Sequence of chain 1.D:
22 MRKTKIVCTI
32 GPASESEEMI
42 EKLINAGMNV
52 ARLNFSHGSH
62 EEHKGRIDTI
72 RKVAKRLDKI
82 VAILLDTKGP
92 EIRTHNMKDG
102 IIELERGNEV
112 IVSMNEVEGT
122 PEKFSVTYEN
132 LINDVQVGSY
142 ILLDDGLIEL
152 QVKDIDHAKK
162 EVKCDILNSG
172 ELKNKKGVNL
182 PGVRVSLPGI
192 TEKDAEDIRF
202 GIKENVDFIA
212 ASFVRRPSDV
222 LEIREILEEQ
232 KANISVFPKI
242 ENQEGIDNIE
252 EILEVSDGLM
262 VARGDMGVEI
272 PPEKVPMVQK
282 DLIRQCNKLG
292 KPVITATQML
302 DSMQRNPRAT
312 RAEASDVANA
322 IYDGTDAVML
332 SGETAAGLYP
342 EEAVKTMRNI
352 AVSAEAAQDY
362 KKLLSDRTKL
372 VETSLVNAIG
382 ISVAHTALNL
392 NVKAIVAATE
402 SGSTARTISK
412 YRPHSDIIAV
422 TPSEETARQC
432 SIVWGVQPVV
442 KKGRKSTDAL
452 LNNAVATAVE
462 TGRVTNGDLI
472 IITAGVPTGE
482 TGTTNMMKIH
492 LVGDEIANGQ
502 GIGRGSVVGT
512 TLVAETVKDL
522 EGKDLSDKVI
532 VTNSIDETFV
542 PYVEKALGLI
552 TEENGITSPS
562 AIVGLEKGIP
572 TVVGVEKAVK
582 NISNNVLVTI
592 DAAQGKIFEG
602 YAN

Binding-site contacts:
Ligand atom CAQ contacts residue SER383 of chain 1.D at 3.4 Å.
Ligand atom CAS contacts residue ILE382 of chain 1.D at 3.5 Å (hydrophobic).
Ligand atom OAC contacts residue HIS386 of chain 1.D at 3.4 Å.
Ligand atom CAU contacts residue ILE382 of chain 1.C at 3.7 Å (hydrophobic).
Ligand atom OAB contacts residue SER383 of chain 1.D at 2.5 Å (h-bond).
Ligand atom CAP contacts residue HIS386 of chain 1.C at 3.9 Å.
Ligand atom NAN contacts residue HIS386 of chain 1.D at 3.4 Å.
Ligand atom CAU contacts residue HIS386 of chain 1.D at 3.6 Å.
Ligand atom NAM contacts residue SER383 of chain 1.C at 3.4 Å (h-bond).
Ligand atom NAL contacts residue HIS386 of chain 1.D at 3.6 Å.
Ligand atom CAI contacts residue THR387 of chain 1.D at 3.5 Å.
Ligand atom CAK contacts residue SER383 of chain 1.D at 3.3 Å.
Ligand atom CAE contacts residue ALA379 of chain 1.C at 3.3 Å (hydrophobic).
Ligand atom OAB contacts residue SER383 of chain 1.C at 3.3 Å (h-bond).
Ligand atom CAQ contacts residue HIS386 of chain 1.C at 3.9 Å.
Ligand atom CAR contacts residue ILE382 of chain 1.D at 3.8 Å (hydrophobic).
Ligand atom CAP contacts residue HIS386 of chain 1.D at 3.6 Å.
Ligand atom CAF contacts residue ASN390 of chain 1.D at 3.3 Å.
Ligand atom CAT contacts residue SER383 of chain 1.D at 3.8 Å.
Ligand atom NAO contacts residue HIS386 of chain 1.D at 3.9 Å.
Ligand atom CAS contacts residue HIS386 of chain 1.C at 3.9 Å.
Ligand atom NAM contacts residue ILE382 of chain 1.C at 3.6 Å.
Ligand atom CAG contacts residue ILE382 of chain 1.D at 3.8 Å (hydrophobic).
Ligand atom CAT contacts residue HIS386 of chain 1.C at 3.6 Å.
Ligand atom CAW contacts residue ASN390 of chain 1.D at 3.4 Å.
Ligand atom CAF contacts residue THR374 of chain 1.C at 3.8 Å.
Ligand atom CAG contacts residue ASN390 of chain 1.C at 3.6 Å.
Ligand atom CAT contacts residue ILE382 of chain 1.D at 3.6 Å (hydrophobic).
Ligand atom CAK contacts residue ILE382 of chain 1.D at 3.8 Å (hydrophobic).
Ligand atom OAC contacts residue HIS386 of chain 1.C at 3.8 Å.
Ligand atom CAK contacts residue THR387 of chain 1.C at 3.8 Å.
Ligand atom CAI contacts residue ALA379 of chain 1.C at 3.3 Å (hydrophobic).
Ligand atom NAN contacts residue HIS386 of chain 1.C at 3.4 Å.
Ligand atom CAJ contacts residue ASN390 of chain 1.D at 3.0 Å.
Ligand atom NAO contacts residue ASN390 of chain 1.D at 3.3 Å (h-bond).
Ligand atom CAA contacts residue HIS386 of chain 1.C at 3.9 Å.
Ligand atom CAH contacts residue ILE382 of chain 1.D at 3.6 Å (hydrophobic).
Ligand atom CAJ contacts residue THR374 of chain 1.C at 3.8 Å.
Ligand atom NAL contacts residue HIS386 of chain 1.C at 3.7 Å.
Ligand atom CAA contacts residue HIS386 of chain 1.D at 3.6 Å.

The protein below binds the small molecule below.
Small molecule (SMILES): C/C(=N\NC(=O)c1cc(Br)ccc1O)c1nc2ccccc2[nH]1

Sequence of chain 1.C:
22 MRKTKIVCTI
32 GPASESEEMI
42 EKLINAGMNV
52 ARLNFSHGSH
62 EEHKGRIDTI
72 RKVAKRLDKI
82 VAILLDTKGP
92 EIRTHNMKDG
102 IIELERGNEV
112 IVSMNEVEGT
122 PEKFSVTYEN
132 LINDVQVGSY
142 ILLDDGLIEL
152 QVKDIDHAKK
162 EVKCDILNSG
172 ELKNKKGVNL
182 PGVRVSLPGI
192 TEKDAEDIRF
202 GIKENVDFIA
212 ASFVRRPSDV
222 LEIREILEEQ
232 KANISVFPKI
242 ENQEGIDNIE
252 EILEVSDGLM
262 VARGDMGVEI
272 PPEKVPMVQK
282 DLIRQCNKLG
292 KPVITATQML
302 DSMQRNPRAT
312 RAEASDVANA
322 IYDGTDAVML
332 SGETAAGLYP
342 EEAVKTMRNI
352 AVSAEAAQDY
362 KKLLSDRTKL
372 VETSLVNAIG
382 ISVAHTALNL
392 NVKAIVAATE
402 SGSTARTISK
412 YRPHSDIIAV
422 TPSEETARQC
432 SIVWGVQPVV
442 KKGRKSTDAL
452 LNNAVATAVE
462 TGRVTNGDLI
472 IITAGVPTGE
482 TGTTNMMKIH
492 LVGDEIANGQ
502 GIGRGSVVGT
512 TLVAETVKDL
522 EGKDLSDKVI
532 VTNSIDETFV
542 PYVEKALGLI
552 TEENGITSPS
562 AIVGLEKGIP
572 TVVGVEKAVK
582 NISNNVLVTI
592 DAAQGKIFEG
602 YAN